Binding-site contacts:
Ligand atom OXT contacts residue ARG108 of chain 1.A at 4.0 Å.
Ligand atom N contacts residue ASN5 of chain 1.A at 2.6 Å (h-bond).
Ligand atom O contacts residue PHE167 of chain 1.A at 4.2 Å.
Ligand atom O contacts residue ALA7 of chain 1.A at 4.0 Å.
Ligand atom CA contacts residue VAL109 of chain 1.A at 3.6 Å (hydrophobic).
Ligand atom N contacts residue VAL6 of chain 1.A at 4.2 Å.
Ligand atom CA contacts residue VAL6 of chain 1.A at 4.3 Å (hydrophobic).
Ligand atom O contacts residue HIS129 of chain 1.A at 3.2 Å (h-bond).
Ligand atom CA contacts residue PHE167 of chain 1.A at 4.4 Å (hydrophobic).
Ligand atom CA contacts residue ALA7 of chain 1.A at 3.7 Å (hydrophobic).
Ligand atom N contacts residue ARG108 of chain 1.A at 3.4 Å.
Ligand atom C contacts residue ASN5 of chain 1.A at 4.0 Å.
Ligand atom O contacts residue SER128 of chain 1.A at 3.6 Å.
Ligand atom N contacts residue VAL109 of chain 1.A at 2.8 Å (h-bond).
Ligand atom O contacts residue VAL6 of chain 1.A at 4.0 Å.
Ligand atom C contacts residue HIS129 of chain 1.A at 4.3 Å.
Ligand atom OXT contacts residue PHE167 of chain 1.A at 3.7 Å.
Ligand atom CA contacts residue ASN5 of chain 1.A at 3.6 Å.
Ligand atom N contacts residue ALA7 of chain 1.A at 4.3 Å.
Ligand atom C contacts residue PHE167 of chain 1.A at 3.9 Å (hydrophobic).
Ligand atom C contacts residue ARG108 of chain 1.A at 4.4 Å.
Ligand atom C contacts residue ALA7 of chain 1.A at 4.2 Å (hydrophobic).
Ligand atom O contacts residue ASN5 of chain 1.A at 4.0 Å.
Ligand atom CA contacts residue ARG108 of chain 1.A at 3.8 Å.

The small molecule below binds the protein below.
Small molecule (SMILES): NCC(=O)O

Sequence of chain 1.A:
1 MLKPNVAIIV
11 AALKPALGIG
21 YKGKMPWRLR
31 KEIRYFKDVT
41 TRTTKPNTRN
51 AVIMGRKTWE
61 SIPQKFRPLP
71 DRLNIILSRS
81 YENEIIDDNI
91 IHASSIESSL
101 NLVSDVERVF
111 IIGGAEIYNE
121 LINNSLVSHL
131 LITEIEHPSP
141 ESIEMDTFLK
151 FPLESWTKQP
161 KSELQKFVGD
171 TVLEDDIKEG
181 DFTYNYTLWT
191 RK